Sequence of chain 4.A:
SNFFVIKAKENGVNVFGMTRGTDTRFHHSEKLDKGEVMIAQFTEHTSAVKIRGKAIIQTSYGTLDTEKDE

Sequence of chain 4.B:
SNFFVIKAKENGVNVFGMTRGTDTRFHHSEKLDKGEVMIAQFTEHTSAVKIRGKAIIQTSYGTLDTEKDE

The small molecule below binds the protein below.
Small molecule (SMILES): N[C@@H](Cc1c[nH]c2ccccc12)C(=O)O

Binding-site contacts:
Ligand atom CD1 contacts residue PHE42 of chain 4.A at 4.4 Å (hydrophobic).
Ligand atom CZ3 contacts residue GLU44 of chain 4.A at 4.3 Å.
Ligand atom CZ3 contacts residue ARG20 of chain 4.A at 3.8 Å.
Ligand atom CD1 contacts residue THR43 of chain 4.A at 3.7 Å.
Ligand atom CB contacts residue THR43 of chain 4.A at 3.8 Å.
Ligand atom C contacts residue PHE42 of chain 4.A at 4.3 Å (hydrophobic).
Ligand atom O contacts residue GLN41 of chain 4.B at 4.1 Å.
Ligand atom CG contacts residue GLU44 of chain 4.A at 3.7 Å.
Ligand atom OXT contacts residue ASN2 of chain 4.A at 3.0 Å (h-bond).
Ligand atom CG contacts residue PHE42 of chain 4.A at 4.2 Å (hydrophobic).
Ligand atom CZ2 contacts residue GLU44 of chain 4.A at 3.6 Å.
Ligand atom CE3 contacts residue GLU44 of chain 4.A at 4.2 Å.
Ligand atom CE3 contacts residue THR43 of chain 4.A at 4.0 Å.
Ligand atom C contacts residue SER1 of chain 4.A at 3.8 Å.
Ligand atom CG contacts residue ARG20 of chain 4.A at 4.4 Å.
Ligand atom CE2 contacts residue THR43 of chain 4.A at 4.1 Å.
Ligand atom CD1 contacts residue GLU44 of chain 4.A at 3.5 Å.
Ligand atom O contacts residue SER1 of chain 4.A at 2.7 Å (h-bond).
Ligand atom OXT contacts residue PHE42 of chain 4.A at 4.3 Å.
Ligand atom N contacts residue SER1 of chain 4.A at 3.4 Å (h-bond).
Ligand atom CG contacts residue THR43 of chain 4.A at 3.5 Å.
Ligand atom C contacts residue ASN2 of chain 4.A at 3.4 Å.
Ligand atom CB contacts residue ARG20 of chain 4.A at 4.0 Å.
Ligand atom NE1 contacts residue THR43 of chain 4.A at 4.1 Å.
Ligand atom CA contacts residue SER1 of chain 4.A at 4.2 Å.
Ligand atom NE1 contacts residue GLU44 of chain 4.A at 3.4 Å (salt-bridge).
Ligand atom O contacts residue PHE42 of chain 4.A at 4.3 Å.
Ligand atom CD2 contacts residue GLU44 of chain 4.A at 3.6 Å.
Ligand atom CA contacts residue PHE42 of chain 4.A at 4.4 Å (hydrophobic).
Ligand atom CB contacts residue PHE42 of chain 4.A at 3.5 Å (hydrophobic).
Ligand atom CD2 contacts residue ARG20 of chain 4.A at 4.3 Å.
Ligand atom CH2 contacts residue GLU44 of chain 4.A at 4.0 Å.
Ligand atom CD2 contacts residue THR43 of chain 4.A at 3.7 Å.
Ligand atom OXT contacts residue GLN41 of chain 4.B at 2.5 Å (h-bond).
Ligand atom C contacts residue GLN41 of chain 4.B at 3.6 Å.
Ligand atom CE3 contacts residue ARG20 of chain 4.A at 3.5 Å.
Ligand atom CE2 contacts residue GLU44 of chain 4.A at 3.5 Å.
Ligand atom O contacts residue ASN2 of chain 4.A at 3.0 Å (h-bond).